A small-molecule ligand and the protein it binds are described below.
Small molecule (SMILES): CC(=O)N[C@H]1[C@H](O[C@H]2[C@H](O)[C@@H](NC(C)=O)CO[C@@H]2CO)O[C@H](CO)[C@@H](O[C@@H]2O[C@H](CO)[C@@H](O)[C@H](O)[C@@H]2O)[C@@H]1O

Binding-site contacts:
Ligand atom O7 contacts residue THR102 of chain 1.C at 3.8 Å.
Ligand atom C1 contacts residue TYR135 of chain 1.C at 4.5 Å (hydrophobic).
Ligand atom C2 contacts residue TYR135 of chain 1.C at 3.7 Å (hydrophobic).
Ligand atom C5 contacts residue ASN118 of chain 1.C at 3.6 Å.
Ligand atom C4 contacts residue TYR135 of chain 1.C at 4.3 Å (hydrophobic).
Ligand atom O5 contacts residue ASN118 of chain 1.C at 2.4 Å (h-bond).
Ligand atom C8 contacts residue ASN118 of chain 1.C at 3.9 Å.
Ligand atom O5 contacts residue TYR135 of chain 1.C at 4.2 Å.
Ligand atom O6 contacts residue ASP290 of chain 1.C at 4.5 Å.
Ligand atom C3 contacts residue TYR135 of chain 1.C at 4.2 Å (hydrophobic).
Ligand atom C8 contacts residue THR102 of chain 1.C at 3.9 Å.
Ligand atom O7 contacts residue SER120 of chain 1.C at 3.1 Å (h-bond).
Ligand atom N2 contacts residue TYR135 of chain 1.C at 4.3 Å.
Ligand atom O6 contacts residue THR105 of chain 1.C at 4.4 Å.
Ligand atom C7 contacts residue ASN118 of chain 1.C at 3.7 Å.
Ligand atom C3 contacts residue ASN118 of chain 1.C at 3.9 Å.
Ligand atom C7 contacts residue SER120 of chain 1.C at 3.9 Å.
Ligand atom O6 contacts residue ASN118 of chain 1.C at 4.5 Å.
Ligand atom O3 contacts residue TYR135 of chain 1.C at 3.7 Å.
Ligand atom N2 contacts residue ASN118 of chain 1.C at 3.0 Å (h-bond).
Ligand atom C2 contacts residue ASN118 of chain 1.C at 2.6 Å.
Ligand atom N2 contacts residue SER120 of chain 1.C at 3.9 Å.
Ligand atom C8 contacts residue THR105 of chain 1.C at 4.2 Å.
Ligand atom C7 contacts residue THR102 of chain 1.C at 4.0 Å.
Ligand atom C4 contacts residue ASN118 of chain 1.C at 4.3 Å.
Ligand atom C1 contacts residue ASN118 of chain 1.C at 1.4 Å.

Sequence of chain 1.C:
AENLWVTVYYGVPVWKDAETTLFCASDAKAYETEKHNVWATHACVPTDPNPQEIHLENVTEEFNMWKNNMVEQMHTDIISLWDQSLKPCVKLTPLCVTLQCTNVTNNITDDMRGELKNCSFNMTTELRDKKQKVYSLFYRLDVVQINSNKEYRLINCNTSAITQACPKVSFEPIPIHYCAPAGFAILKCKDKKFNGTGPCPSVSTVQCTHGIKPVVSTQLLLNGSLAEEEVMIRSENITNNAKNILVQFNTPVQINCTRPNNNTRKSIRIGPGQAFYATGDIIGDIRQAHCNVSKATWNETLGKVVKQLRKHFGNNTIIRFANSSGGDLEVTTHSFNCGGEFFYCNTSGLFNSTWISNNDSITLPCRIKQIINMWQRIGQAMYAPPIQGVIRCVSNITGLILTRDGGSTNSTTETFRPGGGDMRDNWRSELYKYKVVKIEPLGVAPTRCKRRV